Binding-site contacts:
Ligand atom O5 contacts residue THR418 of chain 1.D at 4.0 Å.
Ligand atom O3 contacts residue HIS334 of chain 1.D at 4.3 Å.
Ligand atom C2 contacts residue HIS334 of chain 1.D at 4.0 Å.
Ligand atom C1 contacts residue ASN336 of chain 1.D at 1.5 Å.
Ligand atom C2 contacts residue ASN336 of chain 1.D at 2.5 Å.
Ligand atom C3 contacts residue ASN336 of chain 1.D at 3.9 Å.
Ligand atom C8 contacts residue ASN336 of chain 1.D at 3.7 Å.
Ligand atom C1 contacts residue THR418 of chain 1.D at 3.8 Å.
Ligand atom C7 contacts residue HIS334 of chain 1.D at 4.0 Å.
Ligand atom C3 contacts residue HIS334 of chain 1.D at 3.9 Å.
Ligand atom C8 contacts residue ASN300 of chain 1.D at 3.5 Å.
Ligand atom C8 contacts residue HIS334 of chain 1.D at 4.0 Å.
Ligand atom N2 contacts residue ASN336 of chain 1.D at 3.0 Å (h-bond).
Ligand atom C1 contacts residue HIS334 of chain 1.D at 4.4 Å.
Ligand atom O7 contacts residue ASN336 of chain 1.D at 3.7 Å.
Ligand atom O7 contacts residue ASN300 of chain 1.D at 3.7 Å.
Ligand atom C4 contacts residue ASN336 of chain 1.D at 4.4 Å.
Ligand atom C7 contacts residue ASN336 of chain 1.D at 3.4 Å.
Ligand atom O5 contacts residue ASN336 of chain 1.D at 2.5 Å (h-bond).
Ligand atom N2 contacts residue HIS334 of chain 1.D at 3.1 Å (h-bond).
Ligand atom C5 contacts residue ASN336 of chain 1.D at 3.8 Å.
Ligand atom C7 contacts residue ASN300 of chain 1.D at 4.0 Å.
Ligand atom C8 contacts residue THR302 of chain 1.D at 3.7 Å.

The protein below binds the small molecule below.
Small molecule (SMILES): CC(=O)N[C@@H]1[C@@H](O)[C@H](O)[C@@H](CO)O[C@H]1O

Sequence of chain 1.D:
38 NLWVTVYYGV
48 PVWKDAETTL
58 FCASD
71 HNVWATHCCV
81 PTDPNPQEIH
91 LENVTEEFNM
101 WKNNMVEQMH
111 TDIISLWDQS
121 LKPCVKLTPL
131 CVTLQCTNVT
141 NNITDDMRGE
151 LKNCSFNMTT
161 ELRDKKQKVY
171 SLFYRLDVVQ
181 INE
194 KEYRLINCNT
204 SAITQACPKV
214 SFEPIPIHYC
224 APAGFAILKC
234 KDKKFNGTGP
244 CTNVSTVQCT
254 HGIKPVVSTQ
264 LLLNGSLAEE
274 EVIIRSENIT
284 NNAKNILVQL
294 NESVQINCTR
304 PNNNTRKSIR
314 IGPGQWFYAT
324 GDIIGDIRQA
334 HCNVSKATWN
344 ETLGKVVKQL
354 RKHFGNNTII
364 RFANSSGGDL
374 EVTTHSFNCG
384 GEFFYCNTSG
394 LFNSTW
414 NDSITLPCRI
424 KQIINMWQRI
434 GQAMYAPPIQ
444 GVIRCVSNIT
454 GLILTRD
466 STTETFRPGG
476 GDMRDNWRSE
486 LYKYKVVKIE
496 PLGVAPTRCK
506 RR